Sequence of chain 1.A:
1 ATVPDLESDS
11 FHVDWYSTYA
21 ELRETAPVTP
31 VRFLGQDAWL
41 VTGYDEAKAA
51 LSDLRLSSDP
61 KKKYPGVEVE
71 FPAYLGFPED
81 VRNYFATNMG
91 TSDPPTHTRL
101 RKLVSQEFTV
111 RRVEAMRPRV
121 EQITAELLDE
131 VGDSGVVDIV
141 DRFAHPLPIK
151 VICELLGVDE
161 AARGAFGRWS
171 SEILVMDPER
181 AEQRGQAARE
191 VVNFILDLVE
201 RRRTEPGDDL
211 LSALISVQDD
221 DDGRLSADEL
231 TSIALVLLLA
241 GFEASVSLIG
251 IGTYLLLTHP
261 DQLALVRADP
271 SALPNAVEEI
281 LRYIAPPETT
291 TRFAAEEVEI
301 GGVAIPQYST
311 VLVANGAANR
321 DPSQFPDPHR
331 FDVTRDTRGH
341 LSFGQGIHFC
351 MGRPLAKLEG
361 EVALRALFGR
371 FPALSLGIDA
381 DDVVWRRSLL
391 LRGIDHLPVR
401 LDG

Binding-site contacts:
Ligand atom O2 contacts residue GLY90 of chain 1.A at 3.0 Å.
Ligand atom C8 contacts residue ASD1 of chain 1.D at 3.7 Å.
Ligand atom C6 contacts residue ASD1 of chain 1.D at 3.3 Å.
Ligand atom C3 contacts residue ASD1 of chain 1.D at 4.2 Å.
Ligand atom C3 contacts residue ALA244 of chain 1.A at 3.6 Å (hydrophobic).
Ligand atom C16 contacts residue TYR74 of chain 1.A at 4.1 Å (hydrophobic).
Ligand atom C18 contacts residue HEM1 of chain 1.B at 3.6 Å.
Ligand atom C2 contacts residue HEM1 of chain 1.B at 3.8 Å.
Ligand atom C19 contacts residue PRO287 of chain 1.A at 4.1 Å (hydrophobic).
Ligand atom C16 contacts residue THR91 of chain 1.A at 3.8 Å.
Ligand atom C18 contacts residue GLY90 of chain 1.A at 4.0 Å.
Ligand atom C2 contacts residue ALA244 of chain 1.A at 3.7 Å (hydrophobic).
Ligand atom C2 contacts residue ALA240 of chain 1.A at 3.7 Å (hydrophobic).
Ligand atom C12 contacts residue VAL236 of chain 1.A at 3.9 Å (hydrophobic).
Ligand atom O1 contacts residue LEU391 of chain 1.A at 3.6 Å.
Ligand atom C17 contacts residue ASN88 of chain 1.A at 4.2 Å.
Ligand atom C19 contacts residue HEM1 of chain 1.B at 3.7 Å.
Ligand atom C4 contacts residue LEU391 of chain 1.A at 3.9 Å (hydrophobic).
Ligand atom C3 contacts residue ALA240 of chain 1.A at 4.0 Å (hydrophobic).
Ligand atom C7 contacts residue ASD1 of chain 1.D at 3.1 Å.
Ligand atom C16 contacts residue GLY90 of chain 1.A at 4.3 Å.
Ligand atom C15 contacts residue ASD1 of chain 1.D at 2.8 Å.
Ligand atom O2 contacts residue ASN88 of chain 1.A at 3.1 Å (h-bond).
Ligand atom C1 contacts residue HEM1 of chain 1.B at 3.8 Å.
Ligand atom O1 contacts residue ALA240 of chain 1.A at 4.0 Å.
Ligand atom C17 contacts residue THR91 of chain 1.A at 4.2 Å.
Ligand atom C17 contacts residue GLY90 of chain 1.A at 3.8 Å.
Ligand atom C5 contacts residue ASD1 of chain 1.D at 3.6 Å.
Ligand atom O2 contacts residue THR91 of chain 1.A at 3.6 Å.
Ligand atom O1 contacts residue ASD1 of chain 1.D at 4.1 Å.
Ligand atom O1 contacts residue ALA244 of chain 1.A at 2.9 Å (h-bond).
Ligand atom C12 contacts residue HEM1 of chain 1.B at 4.1 Å.
Ligand atom C11 contacts residue HEM1 of chain 1.B at 3.6 Å.
Ligand atom C14 contacts residue ASD1 of chain 1.D at 3.0 Å.
Ligand atom O2 contacts residue VAL236 of chain 1.A at 4.3 Å.
Ligand atom O1 contacts residue GLU243 of chain 1.A at 3.6 Å.
Ligand atom C4 contacts residue ASD1 of chain 1.D at 3.2 Å.
Ligand atom C16 contacts residue ASD1 of chain 1.D at 3.4 Å.
Ligand atom C1 contacts residue ALA240 of chain 1.A at 3.7 Å (hydrophobic).
Ligand atom C3 contacts residue LEU391 of chain 1.A at 4.2 Å (hydrophobic).

A protein and the small-molecule ligand that binds it are described below.
Small molecule (SMILES): C[C@]12CCC(=O)C=C1CC[C@@H]1[C@@H]2CC[C@]2(C)C(=O)CC[C@@H]12